Sequence of chain 1.A:
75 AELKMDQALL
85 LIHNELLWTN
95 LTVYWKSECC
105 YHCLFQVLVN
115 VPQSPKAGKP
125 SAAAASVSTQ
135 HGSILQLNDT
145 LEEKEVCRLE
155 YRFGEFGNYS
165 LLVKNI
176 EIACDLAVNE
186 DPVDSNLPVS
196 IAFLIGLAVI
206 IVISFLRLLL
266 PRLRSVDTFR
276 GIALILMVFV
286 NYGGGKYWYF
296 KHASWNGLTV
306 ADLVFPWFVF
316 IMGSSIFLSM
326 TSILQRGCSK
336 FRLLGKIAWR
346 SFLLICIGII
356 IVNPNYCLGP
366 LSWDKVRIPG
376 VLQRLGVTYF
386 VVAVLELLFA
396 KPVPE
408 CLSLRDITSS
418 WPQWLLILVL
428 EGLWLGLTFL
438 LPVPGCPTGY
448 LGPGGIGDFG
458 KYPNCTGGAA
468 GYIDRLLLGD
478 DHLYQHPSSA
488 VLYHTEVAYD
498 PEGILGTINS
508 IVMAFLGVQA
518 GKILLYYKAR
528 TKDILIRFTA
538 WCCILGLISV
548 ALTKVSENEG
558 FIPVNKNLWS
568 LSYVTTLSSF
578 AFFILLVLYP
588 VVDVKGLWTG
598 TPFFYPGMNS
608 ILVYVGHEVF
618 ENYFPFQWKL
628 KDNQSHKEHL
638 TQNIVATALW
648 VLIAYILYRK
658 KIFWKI

A protein and the small-molecule ligand that binds it are described below.
Small molecule (SMILES): CC(=O)N[C@H]1[C@H](O[C@H]2[C@H](O)[C@@H](NC(C)=O)CO[C@@H]2CO)O[C@H](CO)[C@@H](O)[C@@H]1O

Binding-site contacts:
Ligand atom C8 contacts residue TYR98 of chain 1.A at 3.5 Å (hydrophobic).
Ligand atom C7 contacts residue TYR98 of chain 1.A at 3.8 Å (hydrophobic).
Ligand atom O6 contacts residue LYS148 of chain 1.A at 4.2 Å.
Ligand atom C6 contacts residue LYS148 of chain 1.A at 4.1 Å.
Ligand atom N2 contacts residue GLN140 of chain 1.A at 3.3 Å (h-bond).
Ligand atom C7 contacts residue GLN140 of chain 1.A at 4.2 Å.
Ligand atom O5 contacts residue ASN142 of chain 1.A at 2.3 Å (h-bond).
Ligand atom C5 contacts residue GLU147 of chain 1.A at 4.3 Å.
Ligand atom O6 contacts residue GLU149 of chain 1.A at 3.2 Å (salt-bridge).
Ligand atom O7 contacts residue ASN142 of chain 1.A at 4.4 Å.
Ligand atom C8 contacts residue PHE109 of chain 1.A at 3.8 Å (hydrophobic).
Ligand atom C8 contacts residue GLN140 of chain 1.A at 4.2 Å.
Ligand atom C5 contacts residue GLU149 of chain 1.A at 4.0 Å.
Ligand atom C1 contacts residue GLN140 of chain 1.A at 3.8 Å.
Ligand atom C4 contacts residue ASN142 of chain 1.A at 4.2 Å.
Ligand atom O5 contacts residue LYS148 of chain 1.A at 4.0 Å.
Ligand atom C2 contacts residue GLN140 of chain 1.A at 3.9 Å.
Ligand atom C1 contacts residue ASN142 of chain 1.A at 1.4 Å.
Ligand atom C5 contacts residue ASN142 of chain 1.A at 3.6 Å.
Ligand atom C6 contacts residue GLU147 of chain 1.A at 3.8 Å.
Ligand atom C3 contacts residue ASN142 of chain 1.A at 3.8 Å.
Ligand atom O5 contacts residue GLU149 of chain 1.A at 3.7 Å.
Ligand atom C7 contacts residue ASN142 of chain 1.A at 3.9 Å.
Ligand atom N2 contacts residue TYR98 of chain 1.A at 3.9 Å.
Ligand atom C3 contacts residue GLN140 of chain 1.A at 4.2 Å.
Ligand atom C2 contacts residue ASN142 of chain 1.A at 2.5 Å.
Ligand atom N2 contacts residue ASN142 of chain 1.A at 2.9 Å (h-bond).
Ligand atom O5 contacts residue GLU147 of chain 1.A at 3.7 Å.
Ligand atom C6 contacts residue GLU149 of chain 1.A at 3.7 Å.